A small-molecule ligand and the protein it binds are described below.
Small molecule (SMILES): O=c1[nH]cnc2c1ncn2[C@@H]1O[C@H](COP(=O)(O)O)[C@@H](O)[C@H]1O

Binding-site contacts:
Ligand atom O2P contacts residue SER258 of chain 2.A at 3.2 Å (h-bond).
Ligand atom O6 contacts residue GLY319 of chain 2.A at 3.4 Å.
Ligand atom O3' contacts residue ASP234 of chain 2.A at 2.5 Å (salt-bridge).
Ligand atom O5' contacts residue GLY235 of chain 2.A at 3.6 Å.
Ligand atom C5 contacts residue ILE200 of chain 2.A at 3.5 Å (hydrophobic).
Ligand atom O1P contacts residue SER258 of chain 2.A at 3.1 Å (h-bond).
Ligand atom O1P contacts residue SER199 of chain 2.A at 2.8 Å (h-bond).
Ligand atom C4' contacts residue ASP234 of chain 2.A at 3.5 Å.
Ligand atom O6 contacts residue GLY285 of chain 2.A at 2.7 Å (h-bond).
Ligand atom N3 contacts residue CYS201 of chain 2.A at 3.6 Å.
Ligand atom O3' contacts residue MET255 of chain 2.A at 3.6 Å (h-bond).
Ligand atom O3P contacts residue GLY198 of chain 2.A at 3.5 Å.
Ligand atom C4 contacts residue 6Q91 of chain 2.B at 3.5 Å.
Ligand atom N3 contacts residue 6Q91 of chain 2.B at 3.1 Å.
Ligand atom C3' contacts residue SER68 of chain 2.A at 3.6 Å.
Ligand atom C3' contacts residue ASP234 of chain 2.A at 3.4 Å.
Ligand atom O6 contacts residue MET284 of chain 2.A at 3.2 Å (h-bond).
Ligand atom N7 contacts residue MET284 of chain 2.A at 3.0 Å (h-bond).
Ligand atom O1P contacts residue TYR281 of chain 2.A at 2.6 Å (h-bond).
Ligand atom O6 contacts residue 6Q91 of chain 2.B at 3.2 Å (h-bond).
Ligand atom O6 contacts residue GLY283 of chain 2.A at 3.2 Å.
Ligand atom C2 contacts residue 6Q91 of chain 2.B at 3.2 Å.
Ligand atom O2P contacts residue GLY257 of chain 2.A at 2.9 Å (h-bond).
Ligand atom N1 contacts residue GLU318 of chain 2.A at 2.6 Å (salt-bridge).
Ligand atom C4 contacts residue ILE200 of chain 2.A at 3.7 Å (hydrophobic).
Ligand atom C5' contacts residue TYR281 of chain 2.A at 3.5 Å (hydrophobic).
Ligand atom O3' contacts residue SER68 of chain 2.A at 2.8 Å (h-bond).
Ligand atom C6 contacts residue GLU318 of chain 2.A at 3.7 Å.
Ligand atom C2 contacts residue GLU318 of chain 2.A at 3.4 Å.
Ligand atom C8 contacts residue MET70 of chain 2.A at 3.7 Å (hydrophobic).
Ligand atom C2 contacts residue CYS201 of chain 2.A at 3.1 Å (hydrophobic).
Ligand atom O3P contacts residue SER199 of chain 2.A at 2.9 Å (h-bond).
Ligand atom O2' contacts residue 6Q91 of chain 2.B at 3.4 Å.
Ligand atom C6 contacts residue 6Q91 of chain 2.B at 3.2 Å.
Ligand atom N7 contacts residue ILE200 of chain 2.A at 3.6 Å.
Ligand atom O5' contacts residue GLY198 of chain 2.A at 3.5 Å.
Ligand atom O3P contacts residue GLY236 of chain 2.A at 2.9 Å (h-bond).
Ligand atom N1 contacts residue 6Q91 of chain 2.B at 3.5 Å (h-bond).
Ligand atom O2' contacts residue ASP234 of chain 2.A at 2.6 Å (salt-bridge).
Ligand atom N7 contacts residue GLY283 of chain 2.A at 3.6 Å.

Sequence of chain 2.A:
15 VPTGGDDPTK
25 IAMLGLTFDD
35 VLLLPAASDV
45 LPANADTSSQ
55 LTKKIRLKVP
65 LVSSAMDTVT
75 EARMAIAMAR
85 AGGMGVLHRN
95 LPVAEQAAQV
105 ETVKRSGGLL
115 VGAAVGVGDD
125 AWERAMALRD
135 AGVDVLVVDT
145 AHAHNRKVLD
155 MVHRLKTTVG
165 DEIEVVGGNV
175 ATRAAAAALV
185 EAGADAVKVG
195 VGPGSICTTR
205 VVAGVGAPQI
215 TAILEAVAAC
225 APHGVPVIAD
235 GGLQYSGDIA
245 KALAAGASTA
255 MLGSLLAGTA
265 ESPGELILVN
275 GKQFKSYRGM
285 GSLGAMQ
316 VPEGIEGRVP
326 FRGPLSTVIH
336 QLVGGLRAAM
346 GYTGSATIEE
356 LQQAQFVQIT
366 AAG